Sequence of chain 1.D:
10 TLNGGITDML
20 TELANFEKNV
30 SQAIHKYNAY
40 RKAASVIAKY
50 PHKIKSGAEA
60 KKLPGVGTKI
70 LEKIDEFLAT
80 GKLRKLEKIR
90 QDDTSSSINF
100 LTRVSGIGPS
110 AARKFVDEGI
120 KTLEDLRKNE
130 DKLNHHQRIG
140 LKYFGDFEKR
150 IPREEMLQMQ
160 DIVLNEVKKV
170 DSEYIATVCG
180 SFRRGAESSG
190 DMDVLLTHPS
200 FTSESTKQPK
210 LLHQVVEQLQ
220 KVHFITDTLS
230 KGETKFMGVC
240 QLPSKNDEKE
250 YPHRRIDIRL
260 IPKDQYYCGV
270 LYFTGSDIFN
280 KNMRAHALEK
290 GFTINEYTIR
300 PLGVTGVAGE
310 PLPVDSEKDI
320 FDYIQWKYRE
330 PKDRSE

The small molecule below binds the protein below.
Small molecule (SMILES): Cc1cn([C@H]2C[C@H](O)[C@@H](CO[P](=O)(O)O[P](=O)(O)CP(=O)(O)O)O2)c(=O)[nH]c1=O

Binding-site contacts:
Ligand atom O1G contacts residue ARG149 of chain 1.D at 3.5 Å (salt-bridge).
Ligand atom C1' contacts residue TYR271 of chain 1.D at 3.5 Å (hydrophobic).
Ligand atom O2A contacts residue ASP192 of chain 1.D at 2.6 Å (salt-bridge).
Ligand atom O2A contacts residue ASP190 of chain 1.D at 2.8 Å (salt-bridge).
Ligand atom PA contacts residue MG1 of chain 1.K at 3.5 Å.
Ligand atom O3' contacts residue ARG183 of chain 1.D at 3.6 Å.
Ligand atom O2B contacts residue ASP192 of chain 1.D at 3.1 Å (salt-bridge).
Ligand atom O3' contacts residue PHE272 of chain 1.D at 3.6 Å.
Ligand atom O2B contacts residue MG1 of chain 1.K at 2.2 Å.
Ligand atom O1G contacts residue SER188 of chain 1.D at 3.5 Å.
Ligand atom O2 contacts residue TYR271 of chain 1.D at 3.4 Å.
Ligand atom O2B contacts residue SER180 of chain 1.D at 2.9 Å (h-bond).
Ligand atom O3G contacts residue MG1 of chain 1.K at 2.2 Å.
Ligand atom O1G contacts residue GLY189 of chain 1.D at 2.8 Å (h-bond).
Ligand atom PA contacts residue NA1 of chain 1.J at 3.2 Å.
Ligand atom PG contacts residue GLY189 of chain 1.D at 3.5 Å.
Ligand atom C2' contacts residue ASN279 of chain 1.D at 3.3 Å.
Ligand atom N3 contacts residue ASP276 of chain 1.D at 3.5 Å.
Ligand atom O4 contacts residue ASP276 of chain 1.D at 3.6 Å.
Ligand atom O2G contacts residue ARG149 of chain 1.D at 3.5 Å (salt-bridge).
Ligand atom O1G contacts residue SER180 of chain 1.D at 2.4 Å (h-bond).
Ligand atom O1G contacts residue MG1 of chain 1.K at 3.4 Å.
Ligand atom O2G contacts residue GLY189 of chain 1.D at 3.3 Å.
Ligand atom O2A contacts residue NA1 of chain 1.J at 2.4 Å (h-bond).
Ligand atom O3G contacts residue ASP190 of chain 1.D at 2.8 Å (salt-bridge).
Ligand atom PB contacts residue MG1 of chain 1.K at 3.3 Å.
Ligand atom C4' contacts residue PHE272 of chain 1.D at 3.5 Å (hydrophobic).
Ligand atom O3' contacts residue GLY274 of chain 1.D at 3.2 Å.
Ligand atom O2B contacts residue GLY179 of chain 1.D at 3.3 Å.
Ligand atom C5' contacts residue ASP192 of chain 1.D at 3.3 Å.
Ligand atom PG contacts residue MG1 of chain 1.K at 3.3 Å.
Ligand atom C4 contacts residue ASP276 of chain 1.D at 3.3 Å.
Ligand atom O2 contacts residue ASN279 of chain 1.D at 3.0 Å (h-bond).
Ligand atom O1A contacts residue NA1 of chain 1.J at 3.6 Å.
Ligand atom O2A contacts residue MG1 of chain 1.K at 2.2 Å.
Ligand atom O5' contacts residue NA1 of chain 1.J at 3.4 Å (h-bond).
Ligand atom O1B contacts residue ARG183 of chain 1.D at 2.8 Å (salt-bridge).
Ligand atom C2' contacts residue TYR271 of chain 1.D at 3.2 Å (hydrophobic).
Ligand atom C5 contacts residue ASP276 of chain 1.D at 3.4 Å.
Ligand atom O3' contacts residue THR273 of chain 1.D at 3.4 Å (h-bond).